Sequence of chain 1.A:
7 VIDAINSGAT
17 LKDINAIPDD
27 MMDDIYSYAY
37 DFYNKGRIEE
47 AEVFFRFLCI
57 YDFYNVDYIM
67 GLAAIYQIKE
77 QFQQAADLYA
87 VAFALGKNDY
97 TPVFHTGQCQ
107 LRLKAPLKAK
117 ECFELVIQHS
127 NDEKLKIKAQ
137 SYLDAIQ

Binding-site contacts:
Ligand atom C contacts residue CYS118 of chain 1.B at 4.0 Å (hydrophobic).
Ligand atom C6 contacts residue PHE89 of chain 1.A at 4.2 Å (hydrophobic).
Ligand atom C5 contacts residue VAL99 of chain 1.B at 3.9 Å (hydrophobic).
Ligand atom C5 contacts residue THR102 of chain 1.B at 4.3 Å.
Ligand atom C7 contacts residue PHE89 of chain 1.B at 4.4 Å (hydrophobic).
Ligand atom C6 contacts residue VAL99 of chain 1.B at 3.8 Å (hydrophobic).
Ligand atom F contacts residue VAL99 of chain 1.B at 3.8 Å.
Ligand atom C4 contacts residue VAL99 of chain 1.B at 4.4 Å (hydrophobic).
Ligand atom F contacts residue THR102 of chain 1.B at 4.1 Å.
Ligand atom F contacts residue TYR85 of chain 1.B at 3.7 Å.
Ligand atom C6 contacts residue PHE89 of chain 1.B at 3.5 Å (hydrophobic).
Ligand atom F contacts residue PRO98 of chain 1.B at 4.0 Å.
Ligand atom F contacts residue ALA86 of chain 1.B at 3.5 Å.
Ligand atom C3 contacts residue THR102 of chain 1.B at 3.9 Å.
Ligand atom C7 contacts residue PHE89 of chain 1.A at 4.2 Å (hydrophobic).
Ligand atom F contacts residue PHE89 of chain 1.B at 3.3 Å.
Ligand atom C7 contacts residue VAL99 of chain 1.B at 4.5 Å (hydrophobic).
Ligand atom N contacts residue CYS118 of chain 1.B at 4.3 Å.
Ligand atom C5 contacts residue ALA86 of chain 1.B at 4.1 Å (hydrophobic).
Ligand atom O contacts residue ASN94 of chain 1.A at 4.0 Å.
Ligand atom O contacts residue TYR96 of chain 1.A at 4.0 Å.
Ligand atom C3 contacts residue CYS118 of chain 1.B at 4.0 Å (hydrophobic).
Ligand atom C4 contacts residue ALA86 of chain 1.B at 4.2 Å (hydrophobic).
Ligand atom C4 contacts residue THR102 of chain 1.B at 3.5 Å.
Ligand atom N contacts residue GLU117 of chain 1.B at 3.7 Å.
Ligand atom C5 contacts residue PHE89 of chain 1.B at 4.2 Å (hydrophobic).
Ligand atom C7 contacts residue TYR96 of chain 1.A at 4.0 Å (hydrophobic).

The small molecule below binds the protein below.
Small molecule (SMILES): NC[C@H](O)c1ccc(F)cc1

Sequence of chain 1.B:
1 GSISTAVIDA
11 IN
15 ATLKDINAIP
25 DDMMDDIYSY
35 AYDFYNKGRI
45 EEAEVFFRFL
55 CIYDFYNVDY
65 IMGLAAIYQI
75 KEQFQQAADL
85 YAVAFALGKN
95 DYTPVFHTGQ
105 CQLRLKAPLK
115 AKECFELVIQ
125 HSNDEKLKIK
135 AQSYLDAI